Binding-site contacts:
Ligand atom C11 contacts residue CYS302 of chain 1.G at 1.8 Å (hydrophobic).
Ligand atom C5 contacts residue TRP177 of chain 1.G at 3.8 Å (hydrophobic).
Ligand atom C2 contacts residue PHE459 of chain 1.G at 3.2 Å (hydrophobic).
Ligand atom C2 contacts residue CYS301 of chain 1.G at 4.2 Å (hydrophobic).
Ligand atom C6 contacts residue PHE170 of chain 1.G at 4.1 Å (hydrophobic).
Ligand atom C2 contacts residue PHE170 of chain 1.G at 3.8 Å (hydrophobic).
Ligand atom C7 contacts residue PHE296 of chain 1.G at 4.4 Å (hydrophobic).
Ligand atom C6 contacts residue LEU173 of chain 1.G at 3.9 Å (hydrophobic).
Ligand atom C9 contacts residue ASN169 of chain 1.G at 4.2 Å.
Ligand atom C5 contacts residue MET174 of chain 1.G at 4.3 Å (hydrophobic).
Ligand atom C1 contacts residue PHE170 of chain 1.G at 4.0 Å (hydrophobic).
Ligand atom C11 contacts residue PHE465 of chain 1.G at 4.2 Å (hydrophobic).
Ligand atom C6 contacts residue TRP177 of chain 1.G at 4.0 Å (hydrophobic).
Ligand atom C7 contacts residue PHE459 of chain 1.G at 3.2 Å (hydrophobic).
Ligand atom C2 contacts residue CYS303 of chain 1.G at 4.2 Å (hydrophobic).
Ligand atom O9 contacts residue ASN169 of chain 1.G at 3.4 Å (h-bond).
Ligand atom C10 contacts residue CYS302 of chain 1.G at 2.7 Å (hydrophobic).
Ligand atom C4 contacts residue PHE170 of chain 1.G at 3.4 Å (hydrophobic).
Ligand atom O9 contacts residue CYS303 of chain 1.G at 4.3 Å.
Ligand atom C3 contacts residue CYS301 of chain 1.G at 3.9 Å (hydrophobic).
Ligand atom C8 contacts residue PHE296 of chain 1.G at 3.4 Å (hydrophobic).
Ligand atom C6 contacts residue PHE459 of chain 1.G at 4.0 Å (hydrophobic).
Ligand atom O9 contacts residue CYS301 of chain 1.G at 3.4 Å.
Ligand atom C9 contacts residue PHE170 of chain 1.G at 3.7 Å (hydrophobic).
Ligand atom C4 contacts residue PHE459 of chain 1.G at 4.3 Å (hydrophobic).
Ligand atom C5 contacts residue PHE170 of chain 1.G at 3.7 Å (hydrophobic).
Ligand atom C1 contacts residue PHE459 of chain 1.G at 3.2 Å (hydrophobic).
Ligand atom O9 contacts residue CYS302 of chain 1.G at 2.9 Å (h-bond).
Ligand atom C3 contacts residue PHE459 of chain 1.G at 3.9 Å (hydrophobic).
Ligand atom C8 contacts residue ASP457 of chain 1.G at 3.9 Å.
Ligand atom C8 contacts residue PHE459 of chain 1.G at 3.6 Å (hydrophobic).
Ligand atom C2 contacts residue ASP457 of chain 1.G at 4.3 Å.
Ligand atom C7 contacts residue MET124 of chain 1.G at 3.8 Å (hydrophobic).
Ligand atom C10 contacts residue PHE465 of chain 1.G at 4.2 Å (hydrophobic).
Ligand atom C10 contacts residue MET174 of chain 1.G at 4.3 Å (hydrophobic).
Ligand atom C3 contacts residue CYS303 of chain 1.G at 3.7 Å (hydrophobic).
Ligand atom C4 contacts residue CYS302 of chain 1.G at 4.2 Å (hydrophobic).
Ligand atom C3 contacts residue PHE170 of chain 1.G at 3.7 Å (hydrophobic).
Ligand atom C9 contacts residue CYS302 of chain 1.G at 3.0 Å (hydrophobic).
Ligand atom O9 contacts residue PHE170 of chain 1.G at 3.5 Å.

A protein and the small-molecule ligand that binds it are described below.
Small molecule (SMILES): CCC(=O)c1ccc(CC)cc1

Sequence of chain 1.G:
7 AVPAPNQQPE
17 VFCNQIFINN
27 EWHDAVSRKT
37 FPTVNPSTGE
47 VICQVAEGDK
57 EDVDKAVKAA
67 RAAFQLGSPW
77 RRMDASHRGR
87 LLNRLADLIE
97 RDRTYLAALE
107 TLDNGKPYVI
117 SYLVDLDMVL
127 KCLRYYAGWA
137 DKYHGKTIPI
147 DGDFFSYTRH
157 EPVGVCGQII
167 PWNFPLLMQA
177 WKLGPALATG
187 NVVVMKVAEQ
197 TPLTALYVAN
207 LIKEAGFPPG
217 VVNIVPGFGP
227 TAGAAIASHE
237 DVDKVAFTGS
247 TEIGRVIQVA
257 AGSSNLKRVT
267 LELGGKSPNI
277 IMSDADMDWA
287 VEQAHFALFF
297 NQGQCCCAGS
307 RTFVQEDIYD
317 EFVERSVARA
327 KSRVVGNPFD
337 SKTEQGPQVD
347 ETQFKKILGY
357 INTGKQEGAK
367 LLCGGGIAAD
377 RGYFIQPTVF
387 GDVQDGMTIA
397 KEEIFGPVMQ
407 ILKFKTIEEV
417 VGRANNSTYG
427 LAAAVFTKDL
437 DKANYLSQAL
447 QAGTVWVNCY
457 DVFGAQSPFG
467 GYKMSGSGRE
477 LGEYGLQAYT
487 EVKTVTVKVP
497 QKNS